Binding-site contacts:
Ligand atom O7 contacts residue ASN42 of chain 1.B at 4.4 Å.
Ligand atom O5 contacts residue ALA45 of chain 1.B at 3.5 Å (h-bond).
Ligand atom C3 contacts residue ASN42 of chain 1.B at 3.8 Å.
Ligand atom O5 contacts residue THR44 of chain 1.B at 3.8 Å.
Ligand atom C1 contacts residue THR44 of chain 1.B at 4.0 Å.
Ligand atom C6 contacts residue ILE48 of chain 1.B at 3.4 Å (hydrophobic).
Ligand atom C5 contacts residue ASN42 of chain 1.B at 3.7 Å.
Ligand atom C1 contacts residue ASN42 of chain 1.B at 1.4 Å.
Ligand atom C6 contacts residue THR44 of chain 1.B at 3.8 Å.
Ligand atom O6 contacts residue ILE48 of chain 1.B at 3.1 Å.
Ligand atom C5 contacts residue ALA45 of chain 1.B at 4.4 Å (hydrophobic).
Ligand atom C6 contacts residue ALA45 of chain 1.B at 4.3 Å (hydrophobic).
Ligand atom C1 contacts residue ALA45 of chain 1.B at 4.1 Å (hydrophobic).
Ligand atom C8 contacts residue ASN42 of chain 1.B at 3.5 Å.
Ligand atom N2 contacts residue ASN42 of chain 1.B at 3.0 Å (h-bond).
Ligand atom C5 contacts residue THR44 of chain 1.B at 3.8 Å.
Ligand atom C7 contacts residue ASN42 of chain 1.B at 3.5 Å.
Ligand atom O6 contacts residue PRO297 of chain 1.B at 4.1 Å.
Ligand atom C4 contacts residue ASN42 of chain 1.B at 4.2 Å.
Ligand atom C2 contacts residue ASN42 of chain 1.B at 2.5 Å.
Ligand atom O5 contacts residue ASN42 of chain 1.B at 2.4 Å (h-bond).
Ligand atom C8 contacts residue PRO286 of chain 1.B at 4.3 Å (hydrophobic).

Sequence of chain 1.B:
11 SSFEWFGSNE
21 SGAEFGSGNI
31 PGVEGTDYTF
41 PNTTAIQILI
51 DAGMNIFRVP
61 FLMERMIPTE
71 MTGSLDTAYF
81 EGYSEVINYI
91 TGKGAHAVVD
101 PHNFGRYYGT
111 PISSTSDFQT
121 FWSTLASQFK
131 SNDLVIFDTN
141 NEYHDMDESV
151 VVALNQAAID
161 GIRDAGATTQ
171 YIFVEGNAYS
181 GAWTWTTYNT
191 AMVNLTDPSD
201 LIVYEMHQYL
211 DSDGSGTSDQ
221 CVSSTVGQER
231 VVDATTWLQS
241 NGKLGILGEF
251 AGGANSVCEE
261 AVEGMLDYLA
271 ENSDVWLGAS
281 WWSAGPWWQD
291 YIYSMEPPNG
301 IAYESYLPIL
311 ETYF

This small molecule binds to this protein.
Small molecule (SMILES): CC(=O)N[C@@H]1[C@@H](O)[C@H](O)[C@@H](CO)O[C@H]1O